The protein below binds the small molecule below.
Small molecule (SMILES): C[C@H](N)C(=O)N[C@@H](CCCN=C(N)N)C(=O)N[C@H](C(=O)N[C@@H](CCCCN)C(=O)O)[C@@H](C)OP(=O)(O)O

Sequence of chain 2.A:
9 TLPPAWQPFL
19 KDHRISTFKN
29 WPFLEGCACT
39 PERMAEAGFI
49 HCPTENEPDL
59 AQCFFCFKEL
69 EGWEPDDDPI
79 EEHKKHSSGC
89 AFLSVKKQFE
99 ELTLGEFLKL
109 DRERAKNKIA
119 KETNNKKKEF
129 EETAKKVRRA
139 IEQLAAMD

Binding-site contacts:
Ligand atom CB contacts residue LEU58 of chain 2.A at 3.8 Å (hydrophobic).
Ligand atom O contacts residue GLU69 of chain 2.A at 3.0 Å (salt-bridge).
Ligand atom O3P contacts residue HIS84 of chain 2.A at 2.6 Å (h-bond).
Ligand atom C contacts residue GLU67 of chain 2.A at 3.7 Å.
Ligand atom CA contacts residue GLU69 of chain 2.A at 3.3 Å.
Ligand atom CZ contacts residue GLU69 of chain 2.A at 3.3 Å.
Ligand atom C contacts residue GLU69 of chain 2.A at 3.5 Å.
Ligand atom P contacts residue HIS84 of chain 2.A at 3.6 Å.
Ligand atom O contacts residue LEU68 of chain 2.A at 3.5 Å.
Ligand atom NH2 contacts residue GLU69 of chain 2.A at 2.6 Å (salt-bridge).
Ligand atom N contacts residue GLU69 of chain 2.A at 2.8 Å (salt-bridge).
Ligand atom OG1 contacts residue LYS66 of chain 2.A at 3.4 Å.
Ligand atom O2P contacts residue LYS66 of chain 2.A at 2.8 Å (salt-bridge).
Ligand atom CA contacts residue GLU67 of chain 2.A at 3.5 Å.
Ligand atom C contacts residue LEU68 of chain 2.A at 3.7 Å (hydrophobic).
Ligand atom NZ contacts residue GLU67 of chain 2.A at 3.0 Å (salt-bridge).
Ligand atom CA contacts residue LEU68 of chain 2.A at 3.7 Å (hydrophobic).
Ligand atom CB contacts residue GLU69 of chain 2.A at 3.3 Å.
Ligand atom P contacts residue LYS66 of chain 2.A at 3.8 Å.
Ligand atom CD contacts residue LEU58 of chain 2.A at 3.6 Å (hydrophobic).
Ligand atom N contacts residue ASP75 of chain 2.A at 2.7 Å (salt-bridge).
Ligand atom N contacts residue GLU67 of chain 2.A at 3.0 Å (salt-bridge).
Ligand atom CA contacts residue HIS84 of chain 2.A at 3.8 Å.
Ligand atom CB contacts residue TRP71 of chain 2.A at 3.6 Å (hydrophobic).
Ligand atom C contacts residue HIS84 of chain 2.A at 3.8 Å.
Ligand atom NH1 contacts residue GLU69 of chain 2.A at 3.5 Å (salt-bridge).
Ligand atom CG contacts residue GLU69 of chain 2.A at 3.6 Å.
Ligand atom N contacts residue GLU80 of chain 2.A at 2.9 Å (salt-bridge).
Ligand atom OG1 contacts residue HIS84 of chain 2.A at 3.7 Å.
Ligand atom CA contacts residue ASP75 of chain 2.A at 3.6 Å.
Ligand atom CD contacts residue GLU55 of chain 2.A at 3.3 Å.
Ligand atom CE contacts residue GLU55 of chain 2.A at 3.4 Å.
Ligand atom CG2 contacts residue LYS66 of chain 2.A at 3.8 Å.
Ligand atom O contacts residue HIS84 of chain 2.A at 2.9 Å (h-bond).
Ligand atom CA contacts residue GLU80 of chain 2.A at 3.7 Å.
Ligand atom N contacts residue LEU68 of chain 2.A at 3.8 Å.
Ligand atom CA contacts residue GLY70 of chain 2.A at 3.6 Å.
Ligand atom CB contacts residue GLU69 of chain 2.A at 3.5 Å.
Ligand atom O contacts residue GLU80 of chain 2.A at 3.2 Å (salt-bridge).
Ligand atom C contacts residue GLU80 of chain 2.A at 3.8 Å.